Binding-site contacts:
Ligand atom C6 contacts residue GLU340 of chain 1.B at 2.9 Å.
Ligand atom C1 contacts residue PHE128 of chain 1.B at 4.3 Å (hydrophobic).
Ligand atom C1 contacts residue GLU340 of chain 1.B at 3.5 Å.
Ligand atom O6 contacts residue GLU340 of chain 1.B at 4.2 Å.
Ligand atom C3 contacts residue CYS342 of chain 1.B at 4.0 Å (hydrophobic).
Ligand atom O1 contacts residue ASP127 of chain 1.B at 2.6 Å (salt-bridge).
Ligand atom C4 contacts residue GLU340 of chain 1.B at 1.4 Å.
Ligand atom C5 contacts residue GLU235 of chain 1.B at 3.7 Å.
Ligand atom C4 contacts residue GLU235 of chain 1.B at 3.4 Å.
Ligand atom O1 contacts residue ASN396 of chain 1.B at 3.2 Å (h-bond).
Ligand atom C8 contacts residue ASN396 of chain 1.B at 3.4 Å.
Ligand atom O8 contacts residue TRP381 of chain 1.B at 3.7 Å.
Ligand atom C1 contacts residue TRP381 of chain 1.B at 3.5 Å (hydrophobic).
Ligand atom C8 contacts residue TRP381 of chain 1.B at 4.0 Å (hydrophobic).
Ligand atom C1 contacts residue ASP127 of chain 1.B at 3.3 Å.
Ligand atom O8 contacts residue TYR313 of chain 1.B at 3.9 Å.
Ligand atom C3 contacts residue GLU340 of chain 1.B at 2.4 Å.
Ligand atom C6 contacts residue ASP127 of chain 1.B at 3.7 Å.
Ligand atom O8 contacts residue VAL398 of chain 1.B at 2.6 Å.
Ligand atom C8 contacts residue VAL398 of chain 1.B at 3.6 Å (hydrophobic).
Ligand atom O6 contacts residue TRP179 of chain 1.B at 2.9 Å (h-bond).
Ligand atom O5 contacts residue TRP179 of chain 1.B at 3.9 Å.
Ligand atom C1 contacts residue ASN396 of chain 1.B at 3.9 Å.
Ligand atom O1 contacts residue PHE246 of chain 1.B at 3.3 Å.
Ligand atom O5 contacts residue GLU340 of chain 1.B at 2.8 Å (salt-bridge).
Ligand atom O5 contacts residue ASN234 of chain 1.B at 3.1 Å (h-bond).
Ligand atom O6 contacts residue TRP381 of chain 1.B at 3.7 Å.
Ligand atom C2 contacts residue GLU340 of chain 1.B at 3.0 Å.
Ligand atom N1 contacts residue TYR313 of chain 1.B at 4.1 Å.
Ligand atom C2 contacts residue TRP381 of chain 1.B at 3.5 Å (hydrophobic).
Ligand atom C5 contacts residue GLU340 of chain 1.B at 2.4 Å.
Ligand atom C3 contacts residue TYR313 of chain 1.B at 4.3 Å (hydrophobic).
Ligand atom C6 contacts residue TRP381 of chain 1.B at 3.6 Å (hydrophobic).
Ligand atom C6 contacts residue TRP179 of chain 1.B at 4.1 Å (hydrophobic).
Ligand atom O6 contacts residue PHE246 of chain 1.B at 3.6 Å.
Ligand atom N1 contacts residue GLU340 of chain 1.B at 3.7 Å.
Ligand atom C2 contacts residue CYS342 of chain 1.B at 4.2 Å (hydrophobic).
Ligand atom O6 contacts residue ASP127 of chain 1.B at 2.7 Å (salt-bridge).
Ligand atom O5 contacts residue GLU235 of chain 1.B at 3.2 Å.
Ligand atom O8 contacts residue CYS342 of chain 1.B at 3.4 Å (h-bond).

A protein and the small-molecule ligand that binds it are described below.
Small molecule (SMILES): N[C@H]1C(O)[C@H](O)[C@@H](O)[C@@H](O)[C@H]1CO

Sequence of chain 1.B:
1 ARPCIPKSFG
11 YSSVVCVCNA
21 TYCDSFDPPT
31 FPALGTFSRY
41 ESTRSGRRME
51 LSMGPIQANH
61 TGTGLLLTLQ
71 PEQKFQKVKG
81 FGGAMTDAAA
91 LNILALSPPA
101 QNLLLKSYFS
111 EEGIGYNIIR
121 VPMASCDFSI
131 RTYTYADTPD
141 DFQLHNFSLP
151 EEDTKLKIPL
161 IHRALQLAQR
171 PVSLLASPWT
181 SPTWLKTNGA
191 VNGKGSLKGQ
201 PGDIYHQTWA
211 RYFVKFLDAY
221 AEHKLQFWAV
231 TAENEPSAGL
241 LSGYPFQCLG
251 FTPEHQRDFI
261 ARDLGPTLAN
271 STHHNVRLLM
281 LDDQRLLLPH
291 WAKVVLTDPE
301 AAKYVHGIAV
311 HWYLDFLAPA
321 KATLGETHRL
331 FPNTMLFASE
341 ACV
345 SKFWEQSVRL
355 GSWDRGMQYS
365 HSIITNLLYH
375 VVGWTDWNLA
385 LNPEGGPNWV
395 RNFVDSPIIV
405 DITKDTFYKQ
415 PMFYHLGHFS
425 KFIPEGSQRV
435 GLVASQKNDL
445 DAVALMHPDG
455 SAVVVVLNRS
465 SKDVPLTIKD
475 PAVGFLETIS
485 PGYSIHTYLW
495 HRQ